Sequence of chain 2.A:
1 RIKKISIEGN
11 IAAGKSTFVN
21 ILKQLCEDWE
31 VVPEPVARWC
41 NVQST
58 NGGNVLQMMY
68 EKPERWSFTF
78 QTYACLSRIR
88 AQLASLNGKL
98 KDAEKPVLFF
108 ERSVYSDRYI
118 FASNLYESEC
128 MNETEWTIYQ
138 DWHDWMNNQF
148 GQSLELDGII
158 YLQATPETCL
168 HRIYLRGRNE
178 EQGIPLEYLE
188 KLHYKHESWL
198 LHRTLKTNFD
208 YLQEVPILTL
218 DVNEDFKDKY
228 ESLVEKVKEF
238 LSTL

Binding-site contacts:
Ligand atom C14 contacts residue ILE11 of chain 2.A at 3.6 Å (hydrophobic).
Ligand atom C3 contacts residue GLN78 of chain 2.A at 3.6 Å.
Ligand atom O9 contacts residue MET66 of chain 2.A at 3.3 Å.
Ligand atom C14 contacts residue TYR67 of chain 2.A at 3.5 Å (hydrophobic).
Ligand atom O9 contacts residue PHE118 of chain 2.A at 3.9 Å.
Ligand atom C15 contacts residue VAL36 of chain 2.A at 3.5 Å (hydrophobic).
Ligand atom C3 contacts residue PHE118 of chain 2.A at 3.6 Å (hydrophobic).
Ligand atom N7 contacts residue PHE118 of chain 2.A at 3.6 Å.
Ligand atom C1 contacts residue PHE118 of chain 2.A at 3.5 Å (hydrophobic).
Ligand atom C13 contacts residue TYR67 of chain 2.A at 3.6 Å (hydrophobic).
Ligand atom C15 contacts residue GLU178 of chain 2.A at 3.9 Å.
Ligand atom F8 contacts residue ARG85 of chain 2.A at 2.7 Å.
Ligand atom N7 contacts residue GLN78 of chain 2.A at 3.0 Å (h-bond).
Ligand atom O16 contacts residue ARG109 of chain 2.A at 3.1 Å (salt-bridge).
Ligand atom O9 contacts residue GLN78 of chain 2.A at 3.4 Å (h-bond).
Ligand atom O13 contacts residue ILE11 of chain 2.A at 3.9 Å.
Ligand atom C15 contacts residue GLU34 of chain 2.A at 3.5 Å.
Ligand atom C12 contacts residue LEU63 of chain 2.A at 3.7 Å (hydrophobic).
Ligand atom C6 contacts residue ASP114 of chain 2.A at 3.7 Å.
Ligand atom O16 contacts residue GLU34 of chain 2.A at 2.6 Å (salt-bridge).
Ligand atom C3 contacts residue PHE77 of chain 2.A at 3.4 Å (hydrophobic).
Ligand atom C12 contacts residue GLU178 of chain 2.A at 3.5 Å.
Ligand atom O9 contacts residue PHE77 of chain 2.A at 3.4 Å.
Ligand atom C1 contacts residue GLN78 of chain 2.A at 3.6 Å.
Ligand atom O11 contacts residue TRP39 of chain 2.A at 3.7 Å.
Ligand atom O13 contacts residue GLU178 of chain 2.A at 2.6 Å (salt-bridge).
Ligand atom O13 contacts residue TYR67 of chain 2.A at 2.5 Å (h-bond).
Ligand atom N4 contacts residue PHE118 of chain 2.A at 3.9 Å.
Ligand atom N2 contacts residue PHE77 of chain 2.A at 3.4 Å.
Ligand atom N7 contacts residue ASP114 of chain 2.A at 2.7 Å (salt-bridge).
Ligand atom O11 contacts residue LEU63 of chain 2.A at 3.4 Å.
Ligand atom N2 contacts residue PHE118 of chain 2.A at 3.5 Å.
Ligand atom F8 contacts residue TRP39 of chain 2.A at 3.8 Å.
Ligand atom C5 contacts residue TRP39 of chain 2.A at 3.7 Å (hydrophobic).
Ligand atom C13 contacts residue GLU178 of chain 2.A at 3.1 Å.
Ligand atom F8 contacts residue GLU34 of chain 2.A at 3.3 Å.
Ligand atom C1 contacts residue ASP114 of chain 2.A at 3.6 Å.
Ligand atom C10 contacts residue TYR67 of chain 2.A at 3.8 Å (hydrophobic).
Ligand atom N2 contacts residue GLN78 of chain 2.A at 2.8 Å (h-bond).
Ligand atom F8 contacts residue ASP114 of chain 2.A at 2.9 Å.

A protein and the small-molecule ligand that binds it are described below.
Small molecule (SMILES): Nc1nc(=O)n([C@H]2C[C@H](O)[C@@H](CO)O2)cc1F